The protein below binds the small molecule below.
Small molecule (SMILES): O=P(O)(O)OC[C@H]1O[C@](O)(COP(=O)(O)O)[C@@H](O)[C@@H]1O

Binding-site contacts:
Ligand atom P2 contacts residue THR348 of chain 1.F at 3.5 Å.
Ligand atom O6P contacts residue ARG352 of chain 1.F at 3.8 Å.
Ligand atom O2 contacts residue GLY430 of chain 1.F at 3.4 Å (h-bond).
Ligand atom O5P contacts residue THR348 of chain 1.F at 3.6 Å (h-bond).
Ligand atom O4P contacts residue GLY436 of chain 1.F at 2.9 Å (h-bond).
Ligand atom C3 contacts residue ARG432 of chain 1.F at 3.5 Å.
Ligand atom O5 contacts residue LEU347 of chain 1.F at 3.6 Å (h-bond).
Ligand atom O3 contacts residue ARG432 of chain 1.F at 2.7 Å (salt-bridge).
Ligand atom O5P contacts residue SER435 of chain 1.F at 2.8 Å (h-bond).
Ligand atom P2 contacts residue SER353 of chain 1.F at 3.6 Å.
Ligand atom O6 contacts residue THR348 of chain 1.F at 3.6 Å.
Ligand atom P1 contacts residue ARG405 of chain 1.F at 3.6 Å.
Ligand atom C6 contacts residue THR438 of chain 1.F at 3.4 Å.
Ligand atom O5P contacts residue THR349 of chain 1.F at 3.3 Å (h-bond).
Ligand atom P2 contacts residue THR349 of chain 1.F at 3.7 Å.
Ligand atom C3 contacts residue GLY434 of chain 1.F at 3.5 Å.
Ligand atom O6P contacts residue SER353 of chain 1.F at 2.7 Å (h-bond).
Ligand atom O3 contacts residue GLY430 of chain 1.F at 3.1 Å.
Ligand atom O5P contacts residue THR350 of chain 1.F at 2.7 Å (h-bond).
Ligand atom O4 contacts residue THR438 of chain 1.F at 3.5 Å (h-bond).
Ligand atom O2 contacts residue LEU347 of chain 1.F at 3.4 Å.
Ligand atom O2P contacts residue ARG405 of chain 1.F at 2.4 Å (salt-bridge).
Ligand atom O4 contacts residue TYR437 of chain 1.F at 2.9 Å (h-bond).
Ligand atom O6P contacts residue THR348 of chain 1.F at 2.5 Å (h-bond).
Ligand atom O3 contacts residue TRP398 of chain 1.F at 3.7 Å.
Ligand atom P2 contacts residue SER435 of chain 1.F at 3.8 Å.
Ligand atom C6 contacts residue LEU347 of chain 1.F at 3.5 Å (hydrophobic).
Ligand atom O3P contacts residue ARG405 of chain 1.F at 2.9 Å (salt-bridge).
Ligand atom O4 contacts residue GLY436 of chain 1.F at 3.7 Å.
Ligand atom C4 contacts residue THR438 of chain 1.F at 3.8 Å.
Ligand atom C5 contacts residue GLY434 of chain 1.F at 3.4 Å.
Ligand atom O1 contacts residue GLY434 of chain 1.F at 3.8 Å.
Ligand atom O4 contacts residue GLY434 of chain 1.F at 2.5 Å (h-bond).
Ligand atom O6 contacts residue THR349 of chain 1.F at 3.1 Å (h-bond).
Ligand atom C6 contacts residue SER353 of chain 1.F at 3.7 Å.
Ligand atom O4P contacts residue SER435 of chain 1.F at 3.6 Å.
Ligand atom O4P contacts residue SER353 of chain 1.F at 3.7 Å.
Ligand atom C4 contacts residue GLY434 of chain 1.F at 3.3 Å.
Ligand atom O1P contacts residue GLY434 of chain 1.F at 3.0 Å (h-bond).
Ligand atom O3P contacts residue TRP398 of chain 1.F at 2.6 Å (h-bond).

Sequence of chain 1.F:
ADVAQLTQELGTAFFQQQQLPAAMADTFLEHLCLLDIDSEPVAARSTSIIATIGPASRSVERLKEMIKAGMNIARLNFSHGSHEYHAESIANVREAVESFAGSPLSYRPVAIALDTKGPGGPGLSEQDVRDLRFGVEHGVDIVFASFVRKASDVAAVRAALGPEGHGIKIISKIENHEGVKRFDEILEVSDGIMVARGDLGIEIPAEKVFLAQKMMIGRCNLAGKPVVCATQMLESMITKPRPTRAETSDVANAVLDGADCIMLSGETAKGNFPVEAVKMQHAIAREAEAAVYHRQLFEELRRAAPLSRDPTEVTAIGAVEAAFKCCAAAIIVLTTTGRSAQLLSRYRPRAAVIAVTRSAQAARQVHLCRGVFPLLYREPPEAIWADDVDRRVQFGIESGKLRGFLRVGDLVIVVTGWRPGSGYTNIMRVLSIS